Sequence of chain 1.A:
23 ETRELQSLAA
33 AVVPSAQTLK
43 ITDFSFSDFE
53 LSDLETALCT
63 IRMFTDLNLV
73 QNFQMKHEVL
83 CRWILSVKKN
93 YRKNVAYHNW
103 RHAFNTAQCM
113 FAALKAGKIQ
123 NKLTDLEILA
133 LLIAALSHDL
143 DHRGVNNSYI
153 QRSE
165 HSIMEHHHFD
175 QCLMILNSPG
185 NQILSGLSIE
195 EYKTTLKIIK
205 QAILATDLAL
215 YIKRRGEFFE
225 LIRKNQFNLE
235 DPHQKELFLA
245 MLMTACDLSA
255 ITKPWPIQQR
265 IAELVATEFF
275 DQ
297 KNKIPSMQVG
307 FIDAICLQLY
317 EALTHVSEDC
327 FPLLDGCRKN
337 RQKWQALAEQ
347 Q

The small molecule below binds the protein below.
Small molecule (SMILES): CCCOc1ccc(S(=O)(=O)N2CCN(C)CC2)cc1-c1nc(CC)c(Cl)c(=O)[nH]1

Binding-site contacts:
Ligand atom NAR contacts residue PHE307 of chain 1.A at 3.7 Å.
Ligand atom NAS contacts residue GLN304 of chain 1.A at 2.9 Å (h-bond).
Ligand atom CBA contacts residue VAL269 of chain 1.A at 3.9 Å (hydrophobic).
Ligand atom CAX contacts residue VAL269 of chain 1.A at 4.1 Å (hydrophobic).
Ligand atom CAM contacts residue PHE273 of chain 1.A at 3.7 Å (hydrophobic).
Ligand atom CAH contacts residue MET303 of chain 1.A at 3.5 Å (hydrophobic).
Ligand atom CAV contacts residue PHE273 of chain 1.A at 3.6 Å (hydrophobic).
Ligand atom OAF contacts residue PHE307 of chain 1.A at 3.5 Å.
Ligand atom CAM contacts residue VAL269 of chain 1.A at 4.1 Å (hydrophobic).
Ligand atom CAM contacts residue GLN304 of chain 1.A at 3.9 Å.
Ligand atom CAA contacts residue ILE300 of chain 1.A at 3.7 Å (hydrophobic).
Ligand atom CLAG contacts residue TYR99 of chain 1.A at 3.6 Å.
Ligand atom CAI contacts residue MET303 of chain 1.A at 3.3 Å (hydrophobic).
Ligand atom CAW contacts residue PHE307 of chain 1.A at 3.4 Å (hydrophobic).
Ligand atom CLAG contacts residue VAL269 of chain 1.A at 4.1 Å.
Ligand atom CAX contacts residue PHE307 of chain 1.A at 3.6 Å (hydrophobic).
Ligand atom CBA contacts residue GLN304 of chain 1.A at 3.7 Å.
Ligand atom CAY contacts residue PHE307 of chain 1.A at 4.1 Å (hydrophobic).
Ligand atom CAL contacts residue PHE307 of chain 1.A at 3.6 Å (hydrophobic).
Ligand atom CAJ contacts residue PHE307 of chain 1.A at 3.8 Å (hydrophobic).
Ligand atom CAZ contacts residue PHE307 of chain 1.A at 3.8 Å (hydrophobic).
Ligand atom OAT contacts residue GLN304 of chain 1.A at 2.8 Å (h-bond).
Ligand atom NAS contacts residue VAL269 of chain 1.A at 3.8 Å.
Ligand atom CAI contacts residue PHE273 of chain 1.A at 3.9 Å (hydrophobic).
Ligand atom CAK contacts residue ALA270 of chain 1.A at 3.7 Å (hydrophobic).
Ligand atom OAT contacts residue PHE273 of chain 1.A at 3.9 Å.
Ligand atom CAA contacts residue ALA266 of chain 1.A at 3.5 Å (hydrophobic).
Ligand atom NAS contacts residue PHE307 of chain 1.A at 4.0 Å.
Ligand atom CAA contacts residue GLN304 of chain 1.A at 3.5 Å.
Ligand atom CAK contacts residue VAL269 of chain 1.A at 3.7 Å (hydrophobic).
Ligand atom CAV contacts residue GLN304 of chain 1.A at 3.3 Å.
Ligand atom CAZ contacts residue GLN304 of chain 1.A at 3.7 Å.
Ligand atom OAT contacts residue VAL269 of chain 1.A at 3.9 Å.
Ligand atom OAD contacts residue GLN304 of chain 1.A at 3.0 Å (h-bond).
Ligand atom OAD contacts residue VAL269 of chain 1.A at 3.8 Å.
Ligand atom CAK contacts residue ALA266 of chain 1.A at 4.0 Å (hydrophobic).
Ligand atom CAY contacts residue GLN304 of chain 1.A at 3.6 Å.
Ligand atom CAL contacts residue LEU252 of chain 1.A at 4.0 Å (hydrophobic).
Ligand atom CBA contacts residue PHE307 of chain 1.A at 3.8 Å (hydrophobic).
Ligand atom CAY contacts residue PHE273 of chain 1.A at 3.8 Å (hydrophobic).